A protein and the small-molecule ligand that binds it are described below.
Small molecule (SMILES): NC(=O)c1ccc(C(F)(F)F)cc1

Binding-site contacts:
Ligand atom F contacts residue VAL60 of chain 1.A at 4.1 Å.
Ligand atom N contacts residue GLU124 of chain 1.A at 3.0 Å (salt-bridge).
Ligand atom F1 contacts residue LEU52 of chain 1.A at 3.7 Å.
Ligand atom C contacts residue VAL126 of chain 1.A at 3.9 Å (hydrophobic).
Ligand atom C3 contacts residue VAL60 of chain 1.A at 3.9 Å (hydrophobic).
Ligand atom C5 contacts residue GLU130 of chain 1.A at 4.1 Å.
Ligand atom N contacts residue LEU176 of chain 1.A at 3.7 Å.
Ligand atom C1 contacts residue LEU176 of chain 1.A at 3.6 Å (hydrophobic).
Ligand atom N contacts residue VAL107 of chain 1.A at 3.8 Å.
Ligand atom N contacts residue ALA73 of chain 1.A at 3.5 Å.
Ligand atom F2 contacts residue VAL60 of chain 1.A at 3.4 Å.
Ligand atom C1 contacts residue ALA73 of chain 1.A at 3.8 Å (hydrophobic).
Ligand atom C2 contacts residue VAL60 of chain 1.A at 4.1 Å (hydrophobic).
Ligand atom C contacts residue GLU124 of chain 1.A at 3.7 Å.
Ligand atom C7 contacts residue LEU176 of chain 1.A at 4.1 Å (hydrophobic).
Ligand atom N contacts residue MET123 of chain 1.A at 3.5 Å.
Ligand atom C3 contacts residue THR186 of chain 1.A at 3.9 Å.
Ligand atom C7 contacts residue PHE330 of chain 1.A at 3.6 Å (hydrophobic).
Ligand atom C contacts residue ALA73 of chain 1.A at 3.4 Å (hydrophobic).
Ligand atom C6 contacts residue LEU52 of chain 1.A at 4.0 Å (hydrophobic).
Ligand atom O contacts residue VAL126 of chain 1.A at 2.8 Å (h-bond).
Ligand atom C6 contacts residue PHE330 of chain 1.A at 3.3 Å (hydrophobic).
Ligand atom C6 contacts residue VAL60 of chain 1.A at 4.2 Å (hydrophobic).
Ligand atom F contacts residue GLU130 of chain 1.A at 4.2 Å.
Ligand atom O contacts residue ALA73 of chain 1.A at 3.6 Å.
Ligand atom C5 contacts residue VAL60 of chain 1.A at 4.2 Å (hydrophobic).
Ligand atom C4 contacts residue VAL60 of chain 1.A at 3.9 Å (hydrophobic).
Ligand atom C2 contacts residue LEU176 of chain 1.A at 3.9 Å (hydrophobic).
Ligand atom C5 contacts residue LEU52 of chain 1.A at 4.1 Å (hydrophobic).
Ligand atom F1 contacts residue GLU130 of chain 1.A at 2.9 Å.
Ligand atom C contacts residue LEU176 of chain 1.A at 3.4 Å (hydrophobic).
Ligand atom F2 contacts residue GLY53 of chain 1.A at 3.3 Å.
Ligand atom F1 contacts residue PHE330 of chain 1.A at 4.1 Å.
Ligand atom O contacts residue LEU176 of chain 1.A at 3.7 Å.
Ligand atom O contacts residue GLU124 of chain 1.A at 3.6 Å (salt-bridge).
Ligand atom F2 contacts residue LEU52 of chain 1.A at 3.3 Å.
Ligand atom O contacts residue TYR125 of chain 1.A at 3.3 Å.
Ligand atom C2 contacts residue THR186 of chain 1.A at 3.4 Å.
Ligand atom C7 contacts residue LEU52 of chain 1.A at 3.9 Å (hydrophobic).
Ligand atom N contacts residue THR186 of chain 1.A at 4.1 Å.

Sequence of chain 1.A:
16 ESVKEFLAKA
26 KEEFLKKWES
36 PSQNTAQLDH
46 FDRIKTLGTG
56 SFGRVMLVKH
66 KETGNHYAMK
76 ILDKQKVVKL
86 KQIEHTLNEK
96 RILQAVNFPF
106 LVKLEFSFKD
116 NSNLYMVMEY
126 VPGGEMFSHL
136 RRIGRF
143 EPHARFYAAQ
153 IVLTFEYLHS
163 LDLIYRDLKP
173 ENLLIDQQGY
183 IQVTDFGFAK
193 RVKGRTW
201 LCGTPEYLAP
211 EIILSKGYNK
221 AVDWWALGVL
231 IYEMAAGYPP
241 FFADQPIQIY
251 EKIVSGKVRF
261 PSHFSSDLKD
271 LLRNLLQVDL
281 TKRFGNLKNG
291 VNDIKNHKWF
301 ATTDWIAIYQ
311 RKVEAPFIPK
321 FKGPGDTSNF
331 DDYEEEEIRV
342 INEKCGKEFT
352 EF